Sequence of chain 1.B:
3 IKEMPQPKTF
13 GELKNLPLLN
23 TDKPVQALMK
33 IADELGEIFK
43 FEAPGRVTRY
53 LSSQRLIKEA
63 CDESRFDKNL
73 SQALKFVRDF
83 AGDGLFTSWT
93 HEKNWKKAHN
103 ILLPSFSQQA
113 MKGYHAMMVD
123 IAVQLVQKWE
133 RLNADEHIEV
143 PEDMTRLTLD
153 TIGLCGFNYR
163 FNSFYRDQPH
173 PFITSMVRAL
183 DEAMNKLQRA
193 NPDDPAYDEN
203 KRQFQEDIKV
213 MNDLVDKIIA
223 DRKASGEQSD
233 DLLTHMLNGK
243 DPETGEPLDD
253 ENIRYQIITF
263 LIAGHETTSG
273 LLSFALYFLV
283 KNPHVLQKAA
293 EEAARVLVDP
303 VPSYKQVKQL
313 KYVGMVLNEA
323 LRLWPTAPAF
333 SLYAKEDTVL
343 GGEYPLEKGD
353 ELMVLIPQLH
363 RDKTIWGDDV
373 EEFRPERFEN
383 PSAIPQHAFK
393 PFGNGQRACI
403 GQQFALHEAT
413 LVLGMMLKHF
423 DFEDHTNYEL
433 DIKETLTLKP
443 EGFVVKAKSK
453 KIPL

This protein binds this small molecule.
Small molecule (SMILES): O=C(COc1ccc(OC(F)(F)F)cc1)N[C@@H](Cc1ccccc1)C(=O)O

Binding-site contacts:
Ligand atom O5 contacts residue LEU189 of chain 1.B at 3.8 Å.
Ligand atom C12 contacts residue LEU21 of chain 1.B at 3.9 Å (hydrophobic).
Ligand atom C14 contacts residue ARG48 of chain 1.B at 3.6 Å.
Ligand atom O4 contacts residue SER73 of chain 1.B at 3.5 Å.
Ligand atom O5 contacts residue SER73 of chain 1.B at 3.7 Å.
Ligand atom C18 contacts residue ARG48 of chain 1.B at 3.5 Å.
Ligand atom C13 contacts residue ARG48 of chain 1.B at 3.7 Å.
Ligand atom F3 contacts residue PRO330 of chain 1.B at 3.5 Å.
Ligand atom C3 contacts residue LEU438 of chain 1.B at 3.1 Å (hydrophobic).
Ligand atom F2 contacts residue PHE88 of chain 1.B at 3.4 Å.
Ligand atom O3 contacts residue MET355 of chain 1.B at 3.6 Å.
Ligand atom F1 contacts residue ALA329 of chain 1.B at 3.7 Å.
Ligand atom O3 contacts residue TYR52 of chain 1.B at 2.7 Å (h-bond).
Ligand atom O5 contacts residue GLN74 of chain 1.B at 3.4 Å (h-bond).
Ligand atom C11 contacts residue ARG48 of chain 1.B at 3.9 Å.
Ligand atom O4 contacts residue ARG48 of chain 1.B at 2.7 Å (salt-bridge).
Ligand atom C14 contacts residue TYR52 of chain 1.B at 3.4 Å (hydrophobic).
Ligand atom F3 contacts residue ALA329 of chain 1.B at 3.4 Å.
Ligand atom C18 contacts residue LEU21 of chain 1.B at 3.5 Å (hydrophobic).
Ligand atom C11 contacts residue GLN74 of chain 1.B at 3.5 Å.
Ligand atom C17 contacts residue ARG48 of chain 1.B at 3.2 Å.
Ligand atom F2 contacts residue ALA329 of chain 1.B at 3.8 Å.
Ligand atom O4 contacts residue GLN74 of chain 1.B at 2.9 Å (h-bond).
Ligand atom C12 contacts residue TYR52 of chain 1.B at 3.5 Å (hydrophobic).
Ligand atom C15 contacts residue ARG48 of chain 1.B at 3.3 Å.
Ligand atom O5 contacts residue ALA75 of chain 1.B at 2.9 Å (h-bond).
Ligand atom F1 contacts residue LEU438 of chain 1.B at 3.1 Å.
Ligand atom O2 contacts residue LEU438 of chain 1.B at 3.7 Å.
Ligand atom C13 contacts residue LEU21 of chain 1.B at 3.6 Å (hydrophobic).
Ligand atom C9 contacts residue TYR52 of chain 1.B at 3.7 Å (hydrophobic).
Ligand atom C10 contacts residue TYR52 of chain 1.B at 3.6 Å (hydrophobic).
Ligand atom O2 contacts residue LEU76 of chain 1.B at 3.8 Å.
Ligand atom C15 contacts residue PHE43 of chain 1.B at 3.6 Å (hydrophobic).
Ligand atom C11 contacts residue SER73 of chain 1.B at 3.7 Å.
Ligand atom F3 contacts residue ALA331 of chain 1.B at 2.9 Å.
Ligand atom C4 contacts residue LEU438 of chain 1.B at 3.8 Å (hydrophobic).
Ligand atom C4 contacts residue MET186 of chain 1.B at 3.7 Å (hydrophobic).
Ligand atom C7 contacts residue VAL27 of chain 1.B at 3.8 Å (hydrophobic).
Ligand atom O3 contacts residue LEU30 of chain 1.B at 3.7 Å.
Ligand atom C16 contacts residue ARG48 of chain 1.B at 3.1 Å.